Sequence of chain 1.B:
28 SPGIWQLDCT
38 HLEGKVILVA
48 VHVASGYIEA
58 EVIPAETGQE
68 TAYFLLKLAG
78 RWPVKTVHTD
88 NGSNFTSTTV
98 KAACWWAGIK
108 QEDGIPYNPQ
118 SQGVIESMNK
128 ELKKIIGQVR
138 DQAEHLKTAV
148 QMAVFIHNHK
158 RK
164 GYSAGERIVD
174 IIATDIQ

Binding-site contacts:
Ligand atom C15 contacts residue GLN66 of chain 1.B at 3.7 Å.
Ligand atom O18 contacts residue GLN66 of chain 1.B at 3.9 Å.
Ligand atom O4 contacts residue ALA140 of chain 1.A at 3.5 Å.
Ligand atom O26 contacts residue THR145 of chain 1.A at 3.4 Å (h-bond).
Ligand atom C3 contacts residue ALA140 of chain 1.A at 3.8 Å (hydrophobic).
Ligand atom C6 contacts residue MET149 of chain 1.A at 3.2 Å (hydrophobic).
Ligand atom C22 contacts residue GLN66 of chain 1.B at 3.9 Å.
Ligand atom O26 contacts residue GLU141 of chain 1.A at 3.3 Å (salt-bridge).
Ligand atom O4 contacts residue GLN139 of chain 1.A at 2.3 Å (h-bond).
Ligand atom O25 contacts residue HIS142 of chain 1.A at 3.3 Å (h-bond).
Ligand atom O4 contacts residue MET149 of chain 1.A at 3.9 Å.
Ligand atom C11 contacts residue THR145 of chain 1.A at 3.6 Å.
Ligand atom C7 contacts residue MET149 of chain 1.A at 3.9 Å (hydrophobic).
Ligand atom C24 contacts residue THR145 of chain 1.A at 3.5 Å.
Ligand atom O21 contacts residue HIS142 of chain 1.A at 3.2 Å.
Ligand atom C5 contacts residue THR145 of chain 1.A at 3.6 Å.
Ligand atom C9 contacts residue ALA100 of chain 1.B at 3.9 Å (hydrophobic).
Ligand atom O1 contacts residue GLN139 of chain 1.A at 3.9 Å.
Ligand atom C7 contacts residue LEU73 of chain 1.B at 4.0 Å (hydrophobic).
Ligand atom O25 contacts residue THR145 of chain 1.A at 2.9 Å (h-bond).
Ligand atom N12 contacts residue THR145 of chain 1.A at 4.0 Å.
Ligand atom C19 contacts residue GLU141 of chain 1.A at 3.3 Å.
Ligand atom C5 contacts residue MET149 of chain 1.A at 4.0 Å (hydrophobic).
Ligand atom BR8 contacts residue TRP103 of chain 1.B at 3.6 Å.
Ligand atom O21 contacts residue GLU141 of chain 1.A at 3.6 Å.
Ligand atom BR8 contacts residue MET149 of chain 1.A at 3.8 Å.
Ligand atom C6 contacts residue THR145 of chain 1.A at 3.9 Å.
Ligand atom O26 contacts residue ALA140 of chain 1.A at 3.9 Å.
Ligand atom BR8 contacts residue ALA100 of chain 1.B at 3.8 Å.
Ligand atom C3 contacts residue GLN139 of chain 1.A at 3.5 Å.
Ligand atom C20 contacts residue GLU141 of chain 1.A at 3.6 Å.
Ligand atom BR8 contacts residue LEU73 of chain 1.B at 3.9 Å.
Ligand atom C20 contacts residue HIS142 of chain 1.A at 3.2 Å.
Ligand atom O1 contacts residue ALA140 of chain 1.A at 3.8 Å.
Ligand atom C16 contacts residue GLN66 of chain 1.B at 3.4 Å.
Ligand atom C17 contacts residue GLN66 of chain 1.B at 3.6 Å.
Ligand atom C13 contacts residue THR96 of chain 1.B at 3.9 Å.
Ligand atom C24 contacts residue HIS142 of chain 1.A at 3.6 Å.
Ligand atom O26 contacts residue HIS142 of chain 1.A at 3.3 Å (h-bond).
Ligand atom C10 contacts residue THR145 of chain 1.A at 3.8 Å.

Sequence of chain 1.A:
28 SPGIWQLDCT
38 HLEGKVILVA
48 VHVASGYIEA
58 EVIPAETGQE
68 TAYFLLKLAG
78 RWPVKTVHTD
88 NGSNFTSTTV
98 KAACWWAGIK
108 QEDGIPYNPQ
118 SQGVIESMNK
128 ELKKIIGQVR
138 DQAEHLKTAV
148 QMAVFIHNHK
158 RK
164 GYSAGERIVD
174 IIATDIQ

This protein binds this small molecule.
Small molecule (SMILES): O=C1C(=O)N(Cc2ccc3c(c2C(=O)O)OCCO3)c2ccc(Br)cc21